Binding-site contacts:
Ligand atom C8 contacts residue THR102 of chain 1.A at 3.7 Å.
Ligand atom C8 contacts residue ASN103 of chain 1.A at 3.9 Å.
Ligand atom C8 contacts residue LYS117 of chain 1.A at 4.2 Å.
Ligand atom C8 contacts residue TYR161 of chain 1.A at 3.6 Å (hydrophobic).
Ligand atom C8 contacts residue CYS101 of chain 1.A at 3.6 Å (hydrophobic).
Ligand atom C7 contacts residue THR102 of chain 1.A at 4.0 Å.
Ligand atom N2 contacts residue TYR161 of chain 1.A at 4.4 Å.
Ligand atom N2 contacts residue ASN103 of chain 1.A at 3.1 Å (h-bond).
Ligand atom O7 contacts residue LYS159 of chain 1.A at 4.4 Å.
Ligand atom N2 contacts residue LYS117 of chain 1.A at 4.2 Å.
Ligand atom C1 contacts residue LYS117 of chain 1.A at 4.4 Å.
Ligand atom C4 contacts residue ASN103 of chain 1.A at 4.2 Å.
Ligand atom C7 contacts residue CYS101 of chain 1.A at 4.4 Å (hydrophobic).
Ligand atom C2 contacts residue ASN103 of chain 1.A at 2.5 Å.
Ligand atom C3 contacts residue ASN103 of chain 1.A at 3.8 Å.
Ligand atom O7 contacts residue ASN103 of chain 1.A at 3.0 Å (h-bond).
Ligand atom C5 contacts residue ASN103 of chain 1.A at 3.7 Å.
Ligand atom C7 contacts residue ASN103 of chain 1.A at 3.2 Å.
Ligand atom C1 contacts residue ASN103 of chain 1.A at 1.4 Å.
Ligand atom O5 contacts residue ASN103 of chain 1.A at 2.3 Å (h-bond).
Ligand atom O7 contacts residue CYS101 of chain 1.A at 4.3 Å.
Ligand atom O7 contacts residue THR102 of chain 1.A at 3.4 Å.

This small molecule binds to this protein.
Small molecule (SMILES): CC(=O)N[C@H]1[C@H](O[C@H]2[C@H](O)[C@@H](NC(C)=O)CO[C@@H]2CO)O[C@H](CO)[C@@H](O)[C@@H]1O

Sequence of chain 1.A:
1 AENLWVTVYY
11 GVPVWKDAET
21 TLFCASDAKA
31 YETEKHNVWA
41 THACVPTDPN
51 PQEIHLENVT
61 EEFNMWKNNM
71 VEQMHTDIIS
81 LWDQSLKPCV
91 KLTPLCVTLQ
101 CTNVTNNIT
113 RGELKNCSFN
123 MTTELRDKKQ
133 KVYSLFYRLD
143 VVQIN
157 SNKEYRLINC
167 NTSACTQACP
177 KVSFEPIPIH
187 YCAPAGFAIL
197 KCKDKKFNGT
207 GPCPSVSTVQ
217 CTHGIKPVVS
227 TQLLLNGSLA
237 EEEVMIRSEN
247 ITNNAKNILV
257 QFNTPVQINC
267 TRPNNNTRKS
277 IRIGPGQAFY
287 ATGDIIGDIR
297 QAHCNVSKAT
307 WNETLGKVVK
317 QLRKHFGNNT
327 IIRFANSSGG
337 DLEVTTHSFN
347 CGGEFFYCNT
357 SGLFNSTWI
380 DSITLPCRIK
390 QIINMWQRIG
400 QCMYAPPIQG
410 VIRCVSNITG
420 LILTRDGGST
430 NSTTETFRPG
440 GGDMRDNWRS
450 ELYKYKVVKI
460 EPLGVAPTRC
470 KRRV